Sequence of chain 1.B:
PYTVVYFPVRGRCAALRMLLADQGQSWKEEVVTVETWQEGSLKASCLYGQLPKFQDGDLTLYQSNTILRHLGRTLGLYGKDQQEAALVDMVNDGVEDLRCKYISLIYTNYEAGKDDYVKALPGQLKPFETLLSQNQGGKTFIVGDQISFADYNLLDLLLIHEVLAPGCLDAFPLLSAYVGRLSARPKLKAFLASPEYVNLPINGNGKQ

This protein binds this small molecule.
Small molecule (SMILES): C12=C3C4=C5C6=C1[Ru]23645

Binding-site contacts:
Ligand atom C26 contacts residue GLU98 of chain 1.A at 4.2 Å.
Ligand atom C26 contacts residue CYS102 of chain 1.B at 4.4 Å (hydrophobic).
Ligand atom C30 contacts residue GLU98 of chain 1.A at 3.4 Å.
Ligand atom C29 contacts residue CYS102 of chain 1.A at 4.2 Å (hydrophobic).
Ligand atom C30 contacts residue CYS102 of chain 1.A at 3.4 Å (hydrophobic).
Ligand atom C29 contacts residue CYS102 of chain 1.B at 3.8 Å (hydrophobic).
Ligand atom C27 contacts residue GLU98 of chain 1.B at 3.9 Å.
Ligand atom RU11 contacts residue CYS102 of chain 1.A at 3.1 Å.
Ligand atom C28 contacts residue GLU98 of chain 1.B at 4.3 Å.
Ligand atom C27 contacts residue CYS102 of chain 1.B at 3.6 Å (hydrophobic).
Ligand atom C31 contacts residue GLU98 of chain 1.A at 3.2 Å.
Ligand atom C30 contacts residue ARG14 of chain 1.A at 4.3 Å.
Ligand atom C27 contacts residue ASP99 of chain 1.B at 3.8 Å.
Ligand atom C31 contacts residue CYS102 of chain 1.A at 3.6 Å (hydrophobic).
Ligand atom C26 contacts residue GLU98 of chain 1.B at 4.3 Å.
Ligand atom C28 contacts residue CYS102 of chain 1.B at 3.4 Å (hydrophobic).
Ligand atom RU11 contacts residue CYS102 of chain 1.B at 2.6 Å.
Ligand atom C29 contacts residue ASP99 of chain 1.B at 3.7 Å.
Ligand atom C28 contacts residue ASP99 of chain 1.B at 3.2 Å.

Sequence of chain 1.A:
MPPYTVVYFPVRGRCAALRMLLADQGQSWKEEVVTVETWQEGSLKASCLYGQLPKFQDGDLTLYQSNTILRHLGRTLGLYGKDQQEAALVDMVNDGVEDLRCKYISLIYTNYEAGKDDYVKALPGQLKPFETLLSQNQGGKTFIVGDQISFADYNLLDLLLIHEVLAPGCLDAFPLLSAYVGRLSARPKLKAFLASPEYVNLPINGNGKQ